Sequence of chain 1.Z:
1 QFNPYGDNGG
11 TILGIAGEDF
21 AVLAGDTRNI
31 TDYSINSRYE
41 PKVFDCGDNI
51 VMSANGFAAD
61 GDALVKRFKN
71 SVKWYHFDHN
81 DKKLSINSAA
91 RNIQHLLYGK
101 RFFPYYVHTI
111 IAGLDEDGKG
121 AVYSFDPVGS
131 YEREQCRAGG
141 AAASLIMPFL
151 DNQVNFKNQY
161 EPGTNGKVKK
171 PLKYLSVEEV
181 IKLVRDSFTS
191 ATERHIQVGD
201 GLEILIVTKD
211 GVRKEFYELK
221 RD

Binding-site contacts:
Ligand atom O13 contacts residue THR1 of chain 1.Y at 3.4 Å (h-bond).
Ligand atom C26 contacts residue THR21 of chain 1.Y at 3.7 Å.
Ligand atom C7 contacts residue THR1 of chain 1.Y at 2.8 Å.
Ligand atom C42 contacts residue GLY47 of chain 1.Y at 3.6 Å.
Ligand atom C12 contacts residue ARG19 of chain 1.Y at 3.6 Å.
Ligand atom C4 contacts residue VAL31 of chain 1.Y at 3.4 Å (hydrophobic).
Ligand atom C5 contacts residue ALA49 of chain 1.Y at 3.8 Å (hydrophobic).
Ligand atom C11 contacts residue TYR170 of chain 1.Y at 2.9 Å (hydrophobic).
Ligand atom O21 contacts residue THR1 of chain 1.Y at 2.3 Å (h-bond).
Ligand atom C9 contacts residue THR1 of chain 1.Y at 1.4 Å.
Ligand atom C30 contacts residue ASP126 of chain 1.Z at 3.6 Å.
Ligand atom C9 contacts residue MES1 of chain 1.UA at 3.8 Å.
Ligand atom C12 contacts residue THR21 of chain 1.Y at 3.1 Å.
Ligand atom C7 contacts residue GLY47 of chain 1.Y at 3.6 Å.
Ligand atom C7 contacts residue LYS33 of chain 1.Y at 3.7 Å.
Ligand atom O21 contacts residue MES1 of chain 1.UA at 2.7 Å (h-bond).
Ligand atom C27 contacts residue THR21 of chain 1.Y at 3.4 Å.
Ligand atom O49 contacts residue THR21 of chain 1.Y at 3.0 Å (h-bond).
Ligand atom N22 contacts residue GLY47 of chain 1.Y at 2.7 Å (h-bond).
Ligand atom N28 contacts residue ASP126 of chain 1.Z at 3.1 Å (salt-bridge).
Ligand atom N22 contacts residue THR1 of chain 1.Y at 3.7 Å.
Ligand atom O21 contacts residue GLY47 of chain 1.Y at 3.1 Å (h-bond).
Ligand atom C8 contacts residue GLY47 of chain 1.Y at 3.7 Å.
Ligand atom O49 contacts residue ALA20 of chain 1.Y at 3.2 Å.
Ligand atom O39 contacts residue ALA49 of chain 1.Y at 3.0 Å (h-bond).
Ligand atom C24 contacts residue GLY47 of chain 1.Y at 3.4 Å.
Ligand atom O13 contacts residue MES1 of chain 1.UA at 3.2 Å (h-bond).
Ligand atom C12 contacts residue THR1 of chain 1.Y at 3.5 Å.
Ligand atom C23 contacts residue GLY47 of chain 1.Y at 3.5 Å.
Ligand atom C10 contacts residue THR1 of chain 1.Y at 2.5 Å.
Ligand atom C11 contacts residue SER131 of chain 1.Y at 3.5 Å.
Ligand atom C24 contacts residue THR21 of chain 1.Y at 3.8 Å.
Ligand atom C8 contacts residue THR1 of chain 1.Y at 2.4 Å.
Ligand atom N25 contacts residue THR21 of chain 1.Y at 2.9 Å (h-bond).
Ligand atom C42 contacts residue GLY48 of chain 1.Y at 3.6 Å.
Ligand atom C11 contacts residue THR1 of chain 1.Y at 1.5 Å.
Ligand atom C3 contacts residue ALA49 of chain 1.Y at 3.7 Å (hydrophobic).
Ligand atom C4 contacts residue ALA49 of chain 1.Y at 3.3 Å (hydrophobic).
Ligand atom C6 contacts residue LYS33 of chain 1.Y at 3.8 Å.
Ligand atom C3 contacts residue VAL31 of chain 1.Y at 3.4 Å (hydrophobic).

The small molecule below binds the protein below.
Small molecule (SMILES): COc1ccc(C[C@H](NC(=O)[C@H](C)NC(=O)CN2CCOCC2)C(=O)N[C@@H](Cc2ccccc2)[C@@H](O)C(C)(C)O)cc1

Sequence of chain 1.Y:
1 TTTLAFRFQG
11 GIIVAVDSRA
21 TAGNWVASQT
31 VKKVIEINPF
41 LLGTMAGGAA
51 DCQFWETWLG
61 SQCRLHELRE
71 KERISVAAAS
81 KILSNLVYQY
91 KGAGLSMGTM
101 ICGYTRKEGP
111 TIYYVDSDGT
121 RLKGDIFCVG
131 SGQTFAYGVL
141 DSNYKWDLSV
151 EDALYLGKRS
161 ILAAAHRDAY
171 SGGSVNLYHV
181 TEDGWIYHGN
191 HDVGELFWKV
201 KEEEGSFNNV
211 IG